Binding-site contacts:
Ligand atom C04 contacts residue LEU49 of chain 1.B at 4.1 Å (hydrophobic).
Ligand atom C10 contacts residue LEU228 of chain 1.B at 4.0 Å (hydrophobic).
Ligand atom C12 contacts residue LEU49 of chain 1.B at 3.8 Å (hydrophobic).
Ligand atom C16 contacts residue PHE107 of chain 1.B at 4.0 Å (hydrophobic).
Ligand atom O11 contacts residue LEU228 of chain 1.B at 3.9 Å.
Ligand atom C10 contacts residue LEU49 of chain 1.B at 4.2 Å (hydrophobic).
Ligand atom C15 contacts residue LEU131 of chain 1.B at 4.1 Å (hydrophobic).
Ligand atom BR contacts residue HIS227 of chain 1.B at 3.7 Å.
Ligand atom C23 contacts residue MET124 of chain 1.B at 3.5 Å (hydrophobic).
Ligand atom C08 contacts residue LEU87 of chain 1.B at 3.6 Å (hydrophobic).
Ligand atom C09 contacts residue LEU228 of chain 1.B at 3.7 Å (hydrophobic).
Ligand atom C09 contacts residue ALA53 of chain 1.B at 3.9 Å (hydrophobic).
Ligand atom O01 contacts residue GLU56 of chain 1.B at 2.6 Å (salt-bridge).
Ligand atom C21 contacts residue ILE127 of chain 1.B at 3.8 Å (hydrophobic).
Ligand atom C25 contacts residue LEU94 of chain 1.B at 3.9 Å (hydrophobic).
Ligand atom C17 contacts residue MET124 of chain 1.B at 4.1 Å (hydrophobic).
Ligand atom C02 contacts residue GLU56 of chain 1.B at 3.3 Å.
Ligand atom C09 contacts residue TRP86 of chain 1.B at 4.2 Å (hydrophobic).
Ligand atom O01 contacts residue LEU90 of chain 1.B at 3.7 Å.
Ligand atom C20 contacts residue LEU228 of chain 1.B at 4.0 Å (hydrophobic).
Ligand atom C03 contacts residue GLU56 of chain 1.B at 3.2 Å.
Ligand atom C12 contacts residue MET46 of chain 1.B at 3.9 Å (hydrophobic).
Ligand atom C15 contacts residue LEU94 of chain 1.B at 4.2 Å (hydrophobic).
Ligand atom C24 contacts residue LEU90 of chain 1.B at 4.1 Å (hydrophobic).
Ligand atom C08 contacts residue ALA53 of chain 1.B at 4.1 Å (hydrophobic).
Ligand atom C13 contacts residue LEU49 of chain 1.B at 3.6 Å (hydrophobic).
Ligand atom C23 contacts residue ILE127 of chain 1.B at 4.0 Å (hydrophobic).
Ligand atom C20 contacts residue GLY224 of chain 1.B at 3.9 Å.
Ligand atom C16 contacts residue LEU131 of chain 1.B at 3.8 Å (hydrophobic).
Ligand atom O01 contacts residue ARG97 of chain 1.B at 3.1 Å (salt-bridge).
Ligand atom C03 contacts residue ALA53 of chain 1.B at 4.1 Å (hydrophobic).
Ligand atom C25 contacts residue LEU90 of chain 1.B at 3.3 Å (hydrophobic).
Ligand atom C04 contacts residue ALA53 of chain 1.B at 4.0 Å (hydrophobic).
Ligand atom C15 contacts residue PHE107 of chain 1.B at 3.6 Å (hydrophobic).
Ligand atom C12 contacts residue THR50 of chain 1.B at 4.0 Å.
Ligand atom O11 contacts residue THR50 of chain 1.B at 3.3 Å (h-bond).
Ligand atom O11 contacts residue LEU243 of chain 1.B at 3.7 Å.
Ligand atom C02 contacts residue LEU90 of chain 1.B at 3.9 Å (hydrophobic).
Ligand atom C02 contacts residue ARG97 of chain 1.B at 4.1 Å.
Ligand atom BR contacts residue ILE127 of chain 1.B at 3.4 Å.

The small molecule below binds the protein below.
Small molecule (SMILES): Oc1ccc(C(=C2CCc3cc(Br)ccc32)c2ccc(O)cc2)cc1

Sequence of chain 1.B:
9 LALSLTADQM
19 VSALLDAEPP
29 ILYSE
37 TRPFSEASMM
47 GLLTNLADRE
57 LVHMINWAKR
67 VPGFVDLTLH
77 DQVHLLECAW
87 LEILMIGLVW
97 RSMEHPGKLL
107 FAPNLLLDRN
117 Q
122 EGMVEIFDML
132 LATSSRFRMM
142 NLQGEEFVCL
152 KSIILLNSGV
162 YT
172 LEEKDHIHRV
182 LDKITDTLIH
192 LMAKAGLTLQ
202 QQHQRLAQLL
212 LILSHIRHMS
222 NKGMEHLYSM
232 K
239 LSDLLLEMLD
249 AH